A small-molecule ligand and the protein it binds are described below.
Small molecule (SMILES): CC(=O)N[C@@H]1[C@@H](O)[C@H](O)[C@@H](CO)O[C@H]1O

Sequence of chain 1.B:
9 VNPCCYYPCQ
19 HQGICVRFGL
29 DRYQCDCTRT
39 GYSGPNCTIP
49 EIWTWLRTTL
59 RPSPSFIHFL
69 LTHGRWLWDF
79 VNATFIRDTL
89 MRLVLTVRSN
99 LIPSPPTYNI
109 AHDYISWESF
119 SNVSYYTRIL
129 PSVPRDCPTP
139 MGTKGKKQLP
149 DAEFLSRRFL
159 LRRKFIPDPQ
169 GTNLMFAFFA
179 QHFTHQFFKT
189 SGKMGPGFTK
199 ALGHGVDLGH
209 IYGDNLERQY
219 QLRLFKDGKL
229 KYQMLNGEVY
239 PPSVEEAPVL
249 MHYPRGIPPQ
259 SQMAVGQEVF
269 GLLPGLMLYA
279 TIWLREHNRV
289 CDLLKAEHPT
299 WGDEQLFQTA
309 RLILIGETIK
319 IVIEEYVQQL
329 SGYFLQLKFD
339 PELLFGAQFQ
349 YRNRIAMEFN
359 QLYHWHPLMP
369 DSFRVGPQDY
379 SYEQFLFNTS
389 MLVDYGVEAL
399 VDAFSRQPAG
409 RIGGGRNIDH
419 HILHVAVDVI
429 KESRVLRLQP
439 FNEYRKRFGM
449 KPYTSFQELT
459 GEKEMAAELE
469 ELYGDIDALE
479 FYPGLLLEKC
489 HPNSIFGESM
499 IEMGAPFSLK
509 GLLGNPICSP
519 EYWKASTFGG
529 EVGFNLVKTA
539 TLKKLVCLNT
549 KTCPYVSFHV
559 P

Binding-site contacts:
Ligand atom O7 contacts residue ASN44 of chain 1.B at 3.1 Å (h-bond).
Ligand atom C5 contacts residue TYR31 of chain 1.B at 4.0 Å (hydrophobic).
Ligand atom N2 contacts residue ASN44 of chain 1.B at 2.9 Å (h-bond).
Ligand atom C2 contacts residue ASN44 of chain 1.B at 2.4 Å.
Ligand atom C8 contacts residue ASN44 of chain 1.B at 4.4 Å.
Ligand atom O5 contacts residue TYR31 of chain 1.B at 3.8 Å.
Ligand atom C1 contacts residue ASN44 of chain 1.B at 1.4 Å.
Ligand atom C3 contacts residue ASN44 of chain 1.B at 3.8 Å.
Ligand atom O5 contacts residue PRO16 of chain 1.B at 4.2 Å.
Ligand atom C4 contacts residue ASN44 of chain 1.B at 4.2 Å.
Ligand atom C7 contacts residue ASN44 of chain 1.B at 3.2 Å.
Ligand atom C5 contacts residue ASN44 of chain 1.B at 3.6 Å.
Ligand atom C1 contacts residue TYR31 of chain 1.B at 3.5 Å (hydrophobic).
Ligand atom C6 contacts residue TYR14 of chain 1.B at 4.4 Å (hydrophobic).
Ligand atom C6 contacts residue PRO16 of chain 1.B at 4.2 Å (hydrophobic).
Ligand atom C8 contacts residue PRO43 of chain 1.B at 4.2 Å (hydrophobic).
Ligand atom O5 contacts residue ASN44 of chain 1.B at 2.3 Å (h-bond).